The protein below binds the small molecule below.
Small molecule (SMILES): Nc1ncnc2c1ncn2[C@@H]1O[C@H](COP(=O)(O)OP(=O)(O)OP(O)(O)=S)[C@@H](O)[C@H]1O

Binding-site contacts:
Ligand atom PB contacts residue LYS719 of chain 1.B at 3.9 Å.
Ligand atom O1A contacts residue SER721 of chain 1.B at 2.4 Å (h-bond).
Ligand atom O1B contacts residue LYS719 of chain 1.B at 4.0 Å.
Ligand atom O1B contacts residue GLY716 of chain 1.B at 2.6 Å (h-bond).
Ligand atom O2B contacts residue CYS717 of chain 1.B at 3.3 Å (h-bond).
Ligand atom O3A contacts residue GLY716 of chain 1.B at 3.9 Å.
Ligand atom O2G contacts residue LYS719 of chain 1.B at 3.8 Å.
Ligand atom S1G contacts residue GLN775 of chain 1.B at 2.7 Å (h-bond).
Ligand atom O2G contacts residue GLN775 of chain 1.B at 3.6 Å (h-bond).
Ligand atom C5' contacts residue SER721 of chain 1.B at 3.8 Å.
Ligand atom N6 contacts residue THR404 of chain 1.B at 3.0 Å.
Ligand atom PA contacts residue SER721 of chain 1.B at 3.6 Å.
Ligand atom PB contacts residue GLY716 of chain 1.B at 3.9 Å.
Ligand atom O2G contacts residue SER720 of chain 1.B at 3.8 Å.
Ligand atom O1B contacts residue CYS717 of chain 1.B at 3.6 Å (h-bond).
Ligand atom C2 contacts residue TRP688 of chain 1.B at 3.6 Å (hydrophobic).
Ligand atom O2B contacts residue SER720 of chain 1.B at 3.9 Å.
Ligand atom O2B contacts residue LYS719 of chain 1.B at 2.6 Å (salt-bridge).
Ligand atom PG contacts residue SER720 of chain 1.B at 3.7 Å.
Ligand atom O5' contacts residue SER721 of chain 1.B at 3.7 Å.
Ligand atom N6 contacts residue TRP688 of chain 1.B at 3.5 Å.
Ligand atom N7 contacts residue TRP688 of chain 1.B at 3.7 Å.
Ligand atom O4' contacts residue TRP688 of chain 1.B at 3.7 Å.
Ligand atom O1A contacts residue GLY718 of chain 1.B at 3.7 Å.
Ligand atom N3 contacts residue TRP688 of chain 1.B at 3.7 Å.
Ligand atom PB contacts residue CYS717 of chain 1.B at 4.0 Å.
Ligand atom N1 contacts residue TRP688 of chain 1.B at 3.5 Å.
Ligand atom S1G contacts residue SER720 of chain 1.B at 3.2 Å (h-bond).
Ligand atom O2A contacts residue SER720 of chain 1.B at 3.9 Å.
Ligand atom O3B contacts residue LYS719 of chain 1.B at 3.8 Å.
Ligand atom C4 contacts residue TRP688 of chain 1.B at 3.8 Å (hydrophobic).
Ligand atom C6 contacts residue TRP688 of chain 1.B at 3.3 Å (hydrophobic).
Ligand atom C2 contacts residue SER405 of chain 1.B at 3.2 Å.
Ligand atom C5 contacts residue TRP688 of chain 1.B at 3.5 Å (hydrophobic).
Ligand atom N1 contacts residue THR404 of chain 1.B at 3.7 Å.
Ligand atom O1B contacts residue VAL715 of chain 1.B at 3.7 Å.
Ligand atom N1 contacts residue SER405 of chain 1.B at 3.1 Å.
Ligand atom O2B contacts residue GLY718 of chain 1.B at 2.7 Å (h-bond).
Ligand atom O3B contacts residue SER720 of chain 1.B at 3.5 Å (h-bond).
Ligand atom O1A contacts residue SER720 of chain 1.B at 4.0 Å.

Sequence of chain 1.B:
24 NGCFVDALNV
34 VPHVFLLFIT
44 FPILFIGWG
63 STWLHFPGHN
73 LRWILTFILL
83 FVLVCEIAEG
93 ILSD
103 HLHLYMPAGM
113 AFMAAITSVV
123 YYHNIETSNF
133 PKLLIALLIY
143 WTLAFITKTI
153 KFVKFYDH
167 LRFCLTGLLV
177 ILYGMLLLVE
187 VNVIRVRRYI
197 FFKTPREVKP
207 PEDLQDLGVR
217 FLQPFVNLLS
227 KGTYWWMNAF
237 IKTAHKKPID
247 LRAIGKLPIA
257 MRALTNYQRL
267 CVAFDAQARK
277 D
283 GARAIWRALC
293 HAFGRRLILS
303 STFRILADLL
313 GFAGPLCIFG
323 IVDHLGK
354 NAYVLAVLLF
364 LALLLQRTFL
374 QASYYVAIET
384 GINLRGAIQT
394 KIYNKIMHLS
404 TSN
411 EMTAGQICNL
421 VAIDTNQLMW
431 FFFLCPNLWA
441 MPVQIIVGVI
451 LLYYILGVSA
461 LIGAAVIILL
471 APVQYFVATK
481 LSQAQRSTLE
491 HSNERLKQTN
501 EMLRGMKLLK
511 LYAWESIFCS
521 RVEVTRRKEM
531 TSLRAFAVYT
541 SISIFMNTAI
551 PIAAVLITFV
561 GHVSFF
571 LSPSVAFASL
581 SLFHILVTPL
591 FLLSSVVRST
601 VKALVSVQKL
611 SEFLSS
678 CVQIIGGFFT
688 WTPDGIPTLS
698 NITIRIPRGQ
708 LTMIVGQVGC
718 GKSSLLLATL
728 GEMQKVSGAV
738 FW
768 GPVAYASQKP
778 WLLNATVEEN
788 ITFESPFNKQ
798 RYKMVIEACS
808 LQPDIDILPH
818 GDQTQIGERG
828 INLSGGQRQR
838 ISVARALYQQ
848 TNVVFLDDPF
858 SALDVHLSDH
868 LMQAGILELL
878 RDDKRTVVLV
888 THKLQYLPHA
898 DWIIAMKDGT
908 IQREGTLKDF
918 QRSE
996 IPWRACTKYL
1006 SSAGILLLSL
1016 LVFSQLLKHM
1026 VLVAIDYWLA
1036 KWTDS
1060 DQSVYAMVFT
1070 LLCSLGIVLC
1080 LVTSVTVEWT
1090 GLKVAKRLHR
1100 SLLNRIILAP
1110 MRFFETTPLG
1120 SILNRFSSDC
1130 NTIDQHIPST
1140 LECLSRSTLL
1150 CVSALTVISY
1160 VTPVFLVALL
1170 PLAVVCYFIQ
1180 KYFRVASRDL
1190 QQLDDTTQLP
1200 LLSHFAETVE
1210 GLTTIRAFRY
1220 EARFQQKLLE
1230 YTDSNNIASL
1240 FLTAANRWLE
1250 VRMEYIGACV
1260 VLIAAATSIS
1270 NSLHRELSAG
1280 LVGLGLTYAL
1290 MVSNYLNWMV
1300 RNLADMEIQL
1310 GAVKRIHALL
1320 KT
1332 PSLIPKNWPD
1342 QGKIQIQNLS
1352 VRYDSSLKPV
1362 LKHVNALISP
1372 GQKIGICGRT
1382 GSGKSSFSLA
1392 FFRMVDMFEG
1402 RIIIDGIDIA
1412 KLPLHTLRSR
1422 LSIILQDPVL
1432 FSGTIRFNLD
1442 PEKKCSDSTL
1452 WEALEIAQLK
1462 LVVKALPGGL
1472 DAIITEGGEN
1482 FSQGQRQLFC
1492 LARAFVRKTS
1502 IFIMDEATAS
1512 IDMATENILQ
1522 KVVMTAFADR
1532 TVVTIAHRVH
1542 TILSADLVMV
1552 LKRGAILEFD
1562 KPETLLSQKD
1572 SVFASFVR